Binding-site contacts:
Ligand atom CA contacts residue GLU283 of chain 1.B at 4.1 Å.
Ligand atom OXT contacts residue GLY88 of chain 2.B at 3.9 Å.
Ligand atom O contacts residue GLY57 of chain 2.B at 3.9 Å.
Ligand atom C contacts residue SER58 of chain 2.B at 3.6 Å.
Ligand atom C contacts residue ASP90 of chain 2.B at 4.3 Å.
Ligand atom OXT contacts residue GLN59 of chain 2.B at 3.8 Å.
Ligand atom O contacts residue GLY88 of chain 2.B at 2.9 Å.
Ligand atom OD2 contacts residue THR12 of chain 2.B at 2.8 Å (h-bond).
Ligand atom OD2 contacts residue MET115 of chain 2.B at 4.1 Å.
Ligand atom CG contacts residue THR12 of chain 2.B at 2.6 Å.
Ligand atom CG contacts residue THR89 of chain 2.B at 3.1 Å.
Ligand atom CB contacts residue ASP90 of chain 2.B at 3.9 Å.
Ligand atom O contacts residue GLY11 of chain 2.B at 3.3 Å.
Ligand atom OXT contacts residue THR89 of chain 2.B at 3.6 Å.
Ligand atom C contacts residue GLY88 of chain 2.B at 3.6 Å.
Ligand atom C contacts residue THR12 of chain 2.B at 4.2 Å.
Ligand atom N contacts residue THR12 of chain 2.B at 4.2 Å.
Ligand atom CA contacts residue GLN59 of chain 2.B at 4.2 Å.
Ligand atom N contacts residue GLU283 of chain 1.B at 3.0 Å (salt-bridge).
Ligand atom CA contacts residue THR12 of chain 2.B at 3.2 Å.
Ligand atom OXT contacts residue ASP90 of chain 2.B at 3.2 Å.
Ligand atom OD1 contacts residue GLY88 of chain 2.B at 3.6 Å.
Ligand atom O contacts residue THR89 of chain 2.B at 3.9 Å.
Ligand atom OXT contacts residue SER58 of chain 2.B at 2.7 Å (h-bond).
Ligand atom CG contacts residue ALA114 of chain 2.B at 3.8 Å (hydrophobic).
Ligand atom CB contacts residue THR89 of chain 2.B at 3.8 Å.
Ligand atom C contacts residue THR89 of chain 2.B at 3.9 Å.
Ligand atom CB contacts residue GLU283 of chain 1.B at 4.3 Å.
Ligand atom CB contacts residue THR12 of chain 2.B at 3.1 Å.
Ligand atom OD1 contacts residue THR89 of chain 2.B at 3.1 Å (h-bond).
Ligand atom N contacts residue ASN248 of chain 1.B at 3.7 Å.
Ligand atom O contacts residue THR12 of chain 2.B at 3.6 Å (h-bond).
Ligand atom OD2 contacts residue ALA114 of chain 2.B at 3.0 Å (h-bond).
Ligand atom OD2 contacts residue THR89 of chain 2.B at 3.2 Å (h-bond).
Ligand atom N contacts residue GLN59 of chain 2.B at 3.4 Å (h-bond).
Ligand atom OD1 contacts residue ALA114 of chain 2.B at 3.7 Å.
Ligand atom N contacts residue ASP90 of chain 2.B at 4.1 Å.
Ligand atom C contacts residue GLN59 of chain 2.B at 3.9 Å.
Ligand atom OD1 contacts residue THR12 of chain 2.B at 2.9 Å (h-bond).
Ligand atom O contacts residue SER58 of chain 2.B at 3.6 Å (h-bond).

Sequence of chain 1.B:
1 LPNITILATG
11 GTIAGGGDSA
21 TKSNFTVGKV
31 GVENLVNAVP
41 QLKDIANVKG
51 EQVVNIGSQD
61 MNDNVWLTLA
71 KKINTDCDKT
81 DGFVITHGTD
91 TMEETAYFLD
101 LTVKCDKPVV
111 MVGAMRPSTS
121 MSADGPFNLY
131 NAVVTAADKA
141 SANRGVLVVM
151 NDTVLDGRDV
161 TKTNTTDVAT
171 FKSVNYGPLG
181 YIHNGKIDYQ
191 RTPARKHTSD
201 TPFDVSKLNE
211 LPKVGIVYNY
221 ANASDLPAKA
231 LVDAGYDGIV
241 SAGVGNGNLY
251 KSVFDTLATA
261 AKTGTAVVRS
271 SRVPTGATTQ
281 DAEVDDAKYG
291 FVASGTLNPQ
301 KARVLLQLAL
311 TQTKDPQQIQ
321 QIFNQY

Sequence of chain 2.B:
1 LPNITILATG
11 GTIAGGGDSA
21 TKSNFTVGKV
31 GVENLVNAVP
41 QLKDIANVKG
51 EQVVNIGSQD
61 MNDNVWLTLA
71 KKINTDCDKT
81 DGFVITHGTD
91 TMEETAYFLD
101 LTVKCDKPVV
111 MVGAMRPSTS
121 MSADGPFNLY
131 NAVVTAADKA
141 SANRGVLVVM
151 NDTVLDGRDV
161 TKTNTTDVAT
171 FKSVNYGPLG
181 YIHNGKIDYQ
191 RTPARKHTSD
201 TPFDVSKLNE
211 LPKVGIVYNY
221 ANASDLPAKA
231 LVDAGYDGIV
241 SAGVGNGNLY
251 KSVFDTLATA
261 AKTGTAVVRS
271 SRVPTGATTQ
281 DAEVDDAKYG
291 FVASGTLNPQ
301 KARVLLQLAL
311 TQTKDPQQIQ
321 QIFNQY

This protein binds this small molecule.
Small molecule (SMILES): N[C@@H](CC(=O)O)C(=O)O